The small molecule below binds the protein below.
Small molecule (SMILES): CC(C)(C#N)c1cccc(C(=O)Nc2ccc(F)c(C(=O)c3c[nH]c4ncc(Cl)cc34)c2F)c1

Binding-site contacts:
Ligand atom N contacts residue GLY152 of chain 1.B at 3.3 Å.
Ligand atom C17 contacts residue PHE154 of chain 1.B at 3.6 Å (hydrophobic).
Ligand atom CL contacts residue ILE22 of chain 1.B at 3.8 Å.
Ligand atom C8 contacts residue ASP153 of chain 1.B at 3.6 Å.
Ligand atom N3 contacts residue CYS91 of chain 1.B at 2.9 Å (h-bond).
Ligand atom F contacts residue PHE154 of chain 1.B at 3.5 Å.
Ligand atom C19 contacts residue ALA40 of chain 1.B at 3.3 Å (hydrophobic).
Ligand atom N contacts residue ILE151 of chain 1.B at 3.5 Å (h-bond).
Ligand atom C12 contacts residue GLU60 of chain 1.B at 3.2 Å.
Ligand atom C21 contacts residue PHE154 of chain 1.B at 3.7 Å (hydrophobic).
Ligand atom C19 contacts residue GLN89 of chain 1.B at 3.7 Å.
Ligand atom O1 contacts residue VAL30 of chain 1.B at 3.7 Å.
Ligand atom C9 contacts residue ASP153 of chain 1.B at 3.5 Å.
Ligand atom C6 contacts residue GLU60 of chain 1.B at 3.7 Å.
Ligand atom O contacts residue LEU73 of chain 1.B at 3.2 Å.
Ligand atom C19 contacts residue THR88 of chain 1.B at 3.1 Å.
Ligand atom N2 contacts residue GLN89 of chain 1.B at 2.9 Å (h-bond).
Ligand atom C13 contacts residue LYS42 of chain 1.B at 3.6 Å.
Ligand atom F1 contacts residue ALA40 of chain 1.B at 3.3 Å.
Ligand atom C24 contacts residue TRP90 of chain 1.B at 3.5 Å (hydrophobic).
Ligand atom O contacts residue ASP153 of chain 1.B at 2.9 Å (salt-bridge).
Ligand atom F contacts residue ASP153 of chain 1.B at 3.0 Å.
Ligand atom O contacts residue GLY152 of chain 1.B at 3.5 Å.
Ligand atom N2 contacts residue THR88 of chain 1.B at 3.5 Å (h-bond).
Ligand atom C2 contacts residue LEU64 of chain 1.B at 3.8 Å (hydrophobic).
Ligand atom N2 contacts residue LEU73 of chain 1.B at 3.8 Å.
Ligand atom C10 contacts residue ASP153 of chain 1.B at 3.4 Å.
Ligand atom N3 contacts residue TRP90 of chain 1.B at 3.6 Å.
Ligand atom O1 contacts residue PHE154 of chain 1.B at 3.4 Å.
Ligand atom C18 contacts residue PHE154 of chain 1.B at 3.6 Å (hydrophobic).
Ligand atom C24 contacts residue CYS91 of chain 1.B at 3.5 Å (hydrophobic).
Ligand atom C20 contacts residue ALA40 of chain 1.B at 3.6 Å (hydrophobic).
Ligand atom N1 contacts residue GLU60 of chain 1.B at 2.8 Å (salt-bridge).
Ligand atom N2 contacts residue ALA40 of chain 1.B at 3.2 Å.
Ligand atom C7 contacts residue GLU60 of chain 1.B at 3.3 Å.
Ligand atom C11 contacts residue GLU60 of chain 1.B at 3.4 Å.
Ligand atom O1 contacts residue ALA157 of chain 1.B at 3.7 Å.
Ligand atom N contacts residue HIS133 of chain 1.B at 3.5 Å.
Ligand atom C18 contacts residue ALA40 of chain 1.B at 3.7 Å (hydrophobic).
Ligand atom C13 contacts residue THR88 of chain 1.B at 3.7 Å.

Sequence of chain 1.B:
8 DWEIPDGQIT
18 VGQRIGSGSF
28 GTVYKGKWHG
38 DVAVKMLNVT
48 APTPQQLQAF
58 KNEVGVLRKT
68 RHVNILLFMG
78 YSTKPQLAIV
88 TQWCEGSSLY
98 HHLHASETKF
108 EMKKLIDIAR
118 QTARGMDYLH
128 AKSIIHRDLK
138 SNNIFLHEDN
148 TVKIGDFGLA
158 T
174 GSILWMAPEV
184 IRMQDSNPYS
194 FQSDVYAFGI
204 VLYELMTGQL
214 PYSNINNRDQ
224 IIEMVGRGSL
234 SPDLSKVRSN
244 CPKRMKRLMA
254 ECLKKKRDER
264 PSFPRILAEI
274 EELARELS